Binding-site contacts:
Ligand atom O5 contacts residue ASN28 of chain 1.A at 2.3 Å (h-bond).
Ligand atom C6 contacts residue THR18 of chain 1.A at 4.5 Å.
Ligand atom C4 contacts residue ASN28 of chain 1.A at 4.2 Å.
Ligand atom C5 contacts residue GLN20 of chain 1.A at 3.8 Å.
Ligand atom C3 contacts residue ASN28 of chain 1.A at 3.9 Å.
Ligand atom C8 contacts residue ASN28 of chain 1.A at 4.5 Å.
Ligand atom C6 contacts residue GLN20 of chain 1.A at 4.1 Å.
Ligand atom O6 contacts residue GLN20 of chain 1.A at 4.1 Å.
Ligand atom C7 contacts residue ASN28 of chain 1.A at 3.3 Å.
Ligand atom C1 contacts residue ASN28 of chain 1.A at 1.4 Å.
Ligand atom O5 contacts residue GLN20 of chain 1.A at 3.6 Å.
Ligand atom N2 contacts residue ASN28 of chain 1.A at 3.0 Å (h-bond).
Ligand atom C4 contacts residue GLN20 of chain 1.A at 4.2 Å.
Ligand atom C5 contacts residue ASN28 of chain 1.A at 3.7 Å.
Ligand atom C1 contacts residue GLN20 of chain 1.A at 4.2 Å.
Ligand atom C2 contacts residue ASN28 of chain 1.A at 2.6 Å.
Ligand atom O7 contacts residue ASN28 of chain 1.A at 3.2 Å (h-bond).

Sequence of chain 1.A:
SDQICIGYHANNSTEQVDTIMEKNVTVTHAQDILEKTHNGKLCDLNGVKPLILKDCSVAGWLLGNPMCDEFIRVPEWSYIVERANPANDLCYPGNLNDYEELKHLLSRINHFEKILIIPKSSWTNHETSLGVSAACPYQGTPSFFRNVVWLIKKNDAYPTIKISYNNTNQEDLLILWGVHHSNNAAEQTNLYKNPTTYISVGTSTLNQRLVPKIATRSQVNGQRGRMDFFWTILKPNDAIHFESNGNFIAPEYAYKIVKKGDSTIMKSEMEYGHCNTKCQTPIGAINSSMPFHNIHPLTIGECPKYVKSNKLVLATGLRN

The small molecule below binds the protein below.
Small molecule (SMILES): CC(=O)N[C@H]1CO[C@H](CO[C@@H]2O[C@@H](C)[C@@H](O)[C@@H](O)[C@@H]2O)[C@@H](O)[C@@H]1O